A small-molecule ligand and the protein it binds are described below.
Small molecule (SMILES): O=c1ccn([C@@H]2O[C@H](CO[P](=O)(O)O[P](=O)(O)O[C@H]3O[C@H](CO)[C@H](O)[C@H](O)[C@H]3O)[C@@H](O)[C@H]2O)c(=O)[nH]1

Binding-site contacts:
Ligand atom O2 contacts residue MET158 of chain 2.B at 3.2 Å.
Ligand atom C5 contacts residue PHE157 of chain 2.B at 3.5 Å (hydrophobic).
Ligand atom C2 contacts residue MET158 of chain 2.B at 3.5 Å (hydrophobic).
Ligand atom C2' contacts residue FAD1 of chain 2.G at 3.4 Å.
Ligand atom O4 contacts residue PHE157 of chain 2.B at 3.4 Å.
Ligand atom O1B contacts residue TYR418 of chain 2.B at 3.4 Å (h-bond).
Ligand atom C4 contacts residue PHE157 of chain 2.B at 3.4 Å (hydrophobic).
Ligand atom O5' contacts residue LYS326 of chain 2.B at 2.9 Å (salt-bridge).
Ligand atom O2B contacts residue TYR452 of chain 2.B at 2.5 Å (h-bond).
Ligand atom O6' contacts residue GLY61 of chain 2.B at 3.6 Å (h-bond).
Ligand atom N3 contacts residue PHE157 of chain 2.B at 3.6 Å.
Ligand atom O3' contacts residue ASN206 of chain 2.B at 3.5 Å (h-bond).
Ligand atom O2' contacts residue ARG181 of chain 2.B at 3.0 Å (salt-bridge).
Ligand atom O2' contacts residue ASN456 of chain 2.B at 3.4 Å (h-bond).
Ligand atom O4D contacts residue ARG181 of chain 2.B at 3.6 Å (salt-bridge).
Ligand atom O6' contacts residue LYS326 of chain 2.B at 3.7 Å.
Ligand atom C5' contacts residue LYS326 of chain 2.B at 3.5 Å.
Ligand atom PB contacts residue TYR452 of chain 2.B at 3.2 Å.
Ligand atom N3 contacts residue GLN106 of chain 2.B at 3.3 Å (h-bond).
Ligand atom O3' contacts residue ARG181 of chain 2.B at 3.5 Å (salt-bridge).
Ligand atom O2D contacts residue ASN162 of chain 2.B at 2.8 Å (h-bond).
Ligand atom O1A contacts residue TYR316 of chain 2.B at 3.2 Å.
Ligand atom O3B contacts residue LYS326 of chain 2.B at 2.8 Å (salt-bridge).
Ligand atom O3D contacts residue TRP177 of chain 2.B at 3.6 Å.
Ligand atom O2A contacts residue TYR316 of chain 2.B at 3.6 Å.
Ligand atom O1B contacts residue LYS326 of chain 2.B at 3.4 Å (salt-bridge).
Ligand atom O2D contacts residue VAL182 of chain 2.B at 3.6 Å.
Ligand atom O4 contacts residue TYR103 of chain 2.B at 3.5 Å.
Ligand atom O3A contacts residue TYR452 of chain 2.B at 3.0 Å (h-bond).
Ligand atom C1' contacts residue LYS326 of chain 2.B at 3.2 Å.
Ligand atom O5' contacts residue FAD1 of chain 2.G at 3.0 Å (h-bond).
Ligand atom O4' contacts residue ASN206 of chain 2.B at 2.8 Å (h-bond).
Ligand atom O2 contacts residue VAL182 of chain 2.B at 3.2 Å.
Ligand atom O6' contacts residue TRP314 of chain 2.B at 3.6 Å.
Ligand atom O2 contacts residue GLN106 of chain 2.B at 3.6 Å (h-bond).
Ligand atom C6' contacts residue TRP314 of chain 2.B at 3.5 Å (hydrophobic).
Ligand atom C1' contacts residue FAD1 of chain 2.G at 3.4 Å.
Ligand atom O3D contacts residue ASN162 of chain 2.B at 3.0 Å (h-bond).
Ligand atom O4 contacts residue PHE105 of chain 2.B at 3.2 Å (h-bond).
Ligand atom O3D contacts residue TRP166 of chain 2.B at 3.1 Å (h-bond).

Sequence of chain 2.B:
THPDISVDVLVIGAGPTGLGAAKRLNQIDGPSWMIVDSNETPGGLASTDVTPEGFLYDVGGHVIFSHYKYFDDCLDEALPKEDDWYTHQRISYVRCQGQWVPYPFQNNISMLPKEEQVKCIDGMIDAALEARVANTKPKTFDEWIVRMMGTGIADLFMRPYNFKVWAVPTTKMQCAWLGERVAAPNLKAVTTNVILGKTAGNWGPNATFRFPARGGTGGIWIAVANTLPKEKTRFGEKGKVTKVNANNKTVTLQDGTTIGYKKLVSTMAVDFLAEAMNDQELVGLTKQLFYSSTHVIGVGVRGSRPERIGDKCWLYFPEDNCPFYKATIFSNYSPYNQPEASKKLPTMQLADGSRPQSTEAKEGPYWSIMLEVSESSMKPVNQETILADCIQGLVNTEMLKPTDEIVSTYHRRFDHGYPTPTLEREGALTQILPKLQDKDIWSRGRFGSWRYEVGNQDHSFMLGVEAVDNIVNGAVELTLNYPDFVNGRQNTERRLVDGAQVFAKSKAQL